Sequence of chain 1.E:
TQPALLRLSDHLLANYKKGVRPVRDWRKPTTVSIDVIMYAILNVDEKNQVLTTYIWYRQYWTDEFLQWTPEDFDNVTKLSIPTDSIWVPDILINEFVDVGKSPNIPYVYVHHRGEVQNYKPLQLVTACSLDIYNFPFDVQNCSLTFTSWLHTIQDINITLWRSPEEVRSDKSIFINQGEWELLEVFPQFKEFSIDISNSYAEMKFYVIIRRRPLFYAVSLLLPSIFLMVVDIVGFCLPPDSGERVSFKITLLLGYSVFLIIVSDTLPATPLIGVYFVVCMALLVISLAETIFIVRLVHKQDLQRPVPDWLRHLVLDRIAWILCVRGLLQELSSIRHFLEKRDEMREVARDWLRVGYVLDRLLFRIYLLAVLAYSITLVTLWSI

Sequence of chain 1.D:
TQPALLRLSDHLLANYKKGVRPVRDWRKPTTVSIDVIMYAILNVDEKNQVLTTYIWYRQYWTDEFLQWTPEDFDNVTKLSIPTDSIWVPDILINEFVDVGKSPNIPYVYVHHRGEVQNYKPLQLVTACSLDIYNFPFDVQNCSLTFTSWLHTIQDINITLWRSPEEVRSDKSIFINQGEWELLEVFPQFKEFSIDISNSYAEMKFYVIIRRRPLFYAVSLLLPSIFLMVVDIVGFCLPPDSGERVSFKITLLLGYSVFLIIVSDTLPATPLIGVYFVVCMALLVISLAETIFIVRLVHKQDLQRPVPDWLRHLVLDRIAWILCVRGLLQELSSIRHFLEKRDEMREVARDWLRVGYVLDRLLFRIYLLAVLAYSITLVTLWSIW

Binding-site contacts:
Ligand atom C2 contacts residue ASN82 of chain 1.D at 2.5 Å.
Ligand atom O7 contacts residue ASN82 of chain 1.D at 2.9 Å (h-bond).
Ligand atom C8 contacts residue ASP81 of chain 1.D at 3.2 Å.
Ligand atom N2 contacts residue ASN82 of chain 1.D at 2.9 Å (h-bond).
Ligand atom C4 contacts residue ASN82 of chain 1.D at 4.2 Å.
Ligand atom O5 contacts residue ASN82 of chain 1.D at 2.4 Å (h-bond).
Ligand atom C3 contacts residue ASN82 of chain 1.D at 3.8 Å.
Ligand atom C7 contacts residue ASP81 of chain 1.D at 4.2 Å.
Ligand atom C1 contacts residue ASN82 of chain 1.D at 1.4 Å.
Ligand atom O7 contacts residue ASP81 of chain 1.D at 4.3 Å.
Ligand atom C8 contacts residue ASN82 of chain 1.D at 4.3 Å.
Ligand atom O5 contacts residue GLU78 of chain 1.D at 4.5 Å.
Ligand atom C7 contacts residue ASN82 of chain 1.D at 3.1 Å.
Ligand atom O7 contacts residue ARG34 of chain 1.E at 3.6 Å (salt-bridge).
Ligand atom C5 contacts residue ASN82 of chain 1.D at 3.7 Å.

A protein and the small-molecule ligand that binds it are described below.
Small molecule (SMILES): CC(=O)N[C@H]1[C@H](O[C@H]2[C@H](O)[C@@H](NC(C)=O)CO[C@@H]2CO)O[C@H](CO)[C@@H](O)[C@@H]1O